Sequence of chain 1.B:
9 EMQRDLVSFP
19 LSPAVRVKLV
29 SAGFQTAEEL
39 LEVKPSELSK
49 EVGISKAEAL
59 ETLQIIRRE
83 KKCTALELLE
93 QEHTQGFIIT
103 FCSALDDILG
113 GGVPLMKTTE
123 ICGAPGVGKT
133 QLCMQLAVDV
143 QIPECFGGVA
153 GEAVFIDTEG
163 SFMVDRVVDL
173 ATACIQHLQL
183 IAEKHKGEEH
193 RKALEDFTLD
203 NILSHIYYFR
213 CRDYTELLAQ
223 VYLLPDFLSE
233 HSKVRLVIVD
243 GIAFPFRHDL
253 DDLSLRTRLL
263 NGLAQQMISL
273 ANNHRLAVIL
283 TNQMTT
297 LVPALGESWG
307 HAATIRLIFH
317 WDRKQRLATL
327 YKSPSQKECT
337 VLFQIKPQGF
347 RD

Binding-site contacts:
Ligand atom O2B contacts residue LYS131 of chain 1.B at 2.9 Å (salt-bridge).
Ligand atom O3A contacts residue GLY128 of chain 1.B at 3.8 Å.
Ligand atom N3B contacts residue LYS131 of chain 1.B at 3.6 Å.
Ligand atom O1G contacts residue GLU161 of chain 1.B at 2.9 Å (salt-bridge).
Ligand atom PA contacts residue GLY130 of chain 1.B at 3.6 Å.
Ligand atom O3G contacts residue GLU161 of chain 1.B at 3.1 Å (salt-bridge).
Ligand atom C5 contacts residue ARG168 of chain 1.B at 3.6 Å.
Ligand atom C4' contacts residue ARG322 of chain 1.B at 3.9 Å.
Ligand atom O2G contacts residue GLY128 of chain 1.B at 3.8 Å.
Ligand atom N3 contacts residue ILE341 of chain 1.B at 3.9 Å.
Ligand atom O1A contacts residue LYS131 of chain 1.B at 3.5 Å (salt-bridge).
Ligand atom C4 contacts residue ILE341 of chain 1.B at 3.8 Å (hydrophobic).
Ligand atom N3B contacts residue GLY128 of chain 1.B at 2.8 Å (h-bond).
Ligand atom O3G contacts residue LYS131 of chain 1.B at 2.5 Å (salt-bridge).
Ligand atom PG contacts residue GLU161 of chain 1.B at 3.5 Å.
Ligand atom N1 contacts residue ARG168 of chain 1.B at 4.0 Å.
Ligand atom O1A contacts residue GLN133 of chain 1.B at 2.8 Å (h-bond).
Ligand atom N9 contacts residue ILE341 of chain 1.B at 3.9 Å.
Ligand atom N3B contacts residue PRO127 of chain 1.B at 3.9 Å.
Ligand atom C6 contacts residue ARG168 of chain 1.B at 3.5 Å.
Ligand atom N7 contacts residue ARG168 of chain 1.B at 3.2 Å (salt-bridge).
Ligand atom O1A contacts residue GLY130 of chain 1.B at 3.2 Å.
Ligand atom O3' contacts residue GLY128 of chain 1.B at 3.9 Å.
Ligand atom O2B contacts residue THR132 of chain 1.B at 3.2 Å (h-bond).
Ligand atom O4' contacts residue ILE341 of chain 1.B at 3.7 Å.
Ligand atom O1A contacts residue THR132 of chain 1.B at 3.1 Å (h-bond).
Ligand atom O3' contacts residue TRP317 of chain 1.B at 3.9 Å.
Ligand atom PB contacts residue LYS131 of chain 1.B at 3.9 Å.
Ligand atom O3A contacts residue VAL129 of chain 1.B at 3.6 Å.
Ligand atom C5' contacts residue GLN133 of chain 1.B at 3.8 Å.
Ligand atom N6 contacts residue ARG168 of chain 1.B at 3.2 Å.
Ligand atom O1B contacts residue THR132 of chain 1.B at 2.8 Å (h-bond).
Ligand atom O2G contacts residue PRO127 of chain 1.B at 3.4 Å.
Ligand atom O3A contacts residue LYS131 of chain 1.B at 3.5 Å (salt-bridge).
Ligand atom O3A contacts residue GLY130 of chain 1.B at 3.1 Å (h-bond).
Ligand atom N7 contacts residue GLN133 of chain 1.B at 3.8 Å.
Ligand atom PB contacts residue THR132 of chain 1.B at 3.6 Å.
Ligand atom O5' contacts residue GLY130 of chain 1.B at 3.1 Å (h-bond).
Ligand atom O5' contacts residue VAL129 of chain 1.B at 3.9 Å.
Ligand atom PG contacts residue LYS131 of chain 1.B at 3.6 Å.

This protein binds this small molecule.
Small molecule (SMILES): Nc1ncnc2c1ncn2[C@@H]1O[C@H](CO[P](=O)(O)O[P](=O)(O)NP(=O)(O)O)[C@@H](O)[C@H]1O